Sequence of chain 2.A:
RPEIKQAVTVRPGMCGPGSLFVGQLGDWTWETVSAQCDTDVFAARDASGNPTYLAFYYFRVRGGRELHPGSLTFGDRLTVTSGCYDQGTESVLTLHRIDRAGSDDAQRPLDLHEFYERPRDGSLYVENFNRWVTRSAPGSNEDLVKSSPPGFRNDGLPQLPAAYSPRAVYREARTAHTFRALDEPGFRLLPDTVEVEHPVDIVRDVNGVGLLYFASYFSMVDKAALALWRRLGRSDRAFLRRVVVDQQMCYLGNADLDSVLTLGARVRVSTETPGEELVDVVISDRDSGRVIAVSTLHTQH

Binding-site contacts:
Ligand atom P1 contacts residue YXS1 of chain 1.B at 0.0 Å.
Ligand atom CP2 contacts residue YXS1 of chain 1.B at 0.0 Å.
Ligand atom OS4 contacts residue YXS1 of chain 1.B at 0.0 Å (h-bond).
Ligand atom O56 contacts residue YXS1 of chain 1.B at 0.0 Å (h-bond).
Ligand atom OP1 contacts residue ASN263 of chain 1.A at 2.9 Å (h-bond).
Ligand atom CP6 contacts residue YXS1 of chain 1.B at 0.0 Å.
Ligand atom O6 contacts residue YXS1 of chain 1.B at 0.0 Å (h-bond).
Ligand atom CP8 contacts residue YXS1 of chain 1.B at 0.0 Å.
Ligand atom CP5 contacts residue YXS1 of chain 1.B at 0.0 Å.
Ligand atom O7 contacts residue YXS1 of chain 1.B at 0.0 Å (h-bond).
Ligand atom CPA contacts residue YXS1 of chain 1.B at 0.0 Å.
Ligand atom O5' contacts residue LYS155 of chain 1.A at 2.5 Å (salt-bridge).
Ligand atom CS1 contacts residue YXS1 of chain 1.B at 0.2 Å.
Ligand atom CP1 contacts residue YXS1 of chain 1.B at 0.0 Å.
Ligand atom OS5 contacts residue ASN216 of chain 1.A at 1.8 Å (h-bond).
Ligand atom O22 contacts residue YXS1 of chain 1.B at 0.0 Å (h-bond).
Ligand atom OP3 contacts residue YXS1 of chain 1.B at 0.0 Å (h-bond).
Ligand atom OS5 contacts residue YXS1 of chain 1.B at 0.0 Å (h-bond).
Ligand atom CP4 contacts residue YXS1 of chain 1.B at 0.0 Å.
Ligand atom O21 contacts residue YXS1 of chain 1.B at 0.0 Å (h-bond).
Ligand atom S contacts residue YXS1 of chain 1.B at 0.0 Å (h-bond).
Ligand atom OS1 contacts residue YXS1 of chain 1.B at 0.3 Å (h-bond).
Ligand atom O12 contacts residue YXS1 of chain 1.B at 0.0 Å (h-bond).
Ligand atom CP3 contacts residue YXS1 of chain 1.B at 0.0 Å.
Ligand atom CP9 contacts residue YXS1 of chain 1.B at 0.0 Å.
Ligand atom CP7 contacts residue YXS1 of chain 1.B at 0.0 Å.
Ligand atom OP3 contacts residue LEU261 of chain 1.A at 2.7 Å (h-bond).
Ligand atom CPB contacts residue YXS1 of chain 1.B at 0.0 Å.
Ligand atom CS2 contacts residue YXS1 of chain 1.B at 0.2 Å.
Ligand atom NP1 contacts residue PHE65 of chain 1.A at 3.0 Å (h-bond).
Ligand atom NP2 contacts residue YXS1 of chain 1.B at 0.0 Å (h-bond).
Ligand atom NP1 contacts residue YXS1 of chain 1.B at 0.0 Å (h-bond).
Ligand atom SS4 contacts residue YXS1 of chain 1.B at 0.0 Å (h-bond).
Ligand atom P2 contacts residue YXS1 of chain 1.B at 0.0 Å.
Ligand atom OP2 contacts residue YXS1 of chain 1.B at 0.0 Å (h-bond).
Ligand atom OS4 contacts residue PHE223 of chain 1.A at 2.5 Å (h-bond).
Ligand atom O5' contacts residue YXS1 of chain 1.B at 0.0 Å (h-bond).
Ligand atom O11 contacts residue YXS1 of chain 1.B at 0.0 Å (h-bond).
Ligand atom CS3 contacts residue YXS1 of chain 1.B at 1.5 Å.
Ligand atom OP1 contacts residue YXS1 of chain 1.B at 0.0 Å (h-bond).

The protein below binds the small molecule below.
Small molecule (SMILES): C[C@H](C(=O)SCCNC(=O)CCNC(=O)[C@H](O)C(C)(C)COP(=O)(O)OP(=O)(O)OC[C@H]1O[C@@H](n2cnc3c(N)ncnc32)[C@H](O)[C@@H]1OP(=O)(O)O)S(=O)(=O)O

Sequence of chain 1.A:
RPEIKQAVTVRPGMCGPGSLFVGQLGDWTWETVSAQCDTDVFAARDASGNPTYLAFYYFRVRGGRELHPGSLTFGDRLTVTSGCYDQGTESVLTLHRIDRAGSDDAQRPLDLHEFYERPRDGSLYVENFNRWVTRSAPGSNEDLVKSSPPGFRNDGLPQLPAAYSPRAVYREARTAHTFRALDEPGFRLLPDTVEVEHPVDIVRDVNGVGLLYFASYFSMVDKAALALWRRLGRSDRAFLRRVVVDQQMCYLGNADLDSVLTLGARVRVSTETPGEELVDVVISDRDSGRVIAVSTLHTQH